Sequence of chain 1.C:
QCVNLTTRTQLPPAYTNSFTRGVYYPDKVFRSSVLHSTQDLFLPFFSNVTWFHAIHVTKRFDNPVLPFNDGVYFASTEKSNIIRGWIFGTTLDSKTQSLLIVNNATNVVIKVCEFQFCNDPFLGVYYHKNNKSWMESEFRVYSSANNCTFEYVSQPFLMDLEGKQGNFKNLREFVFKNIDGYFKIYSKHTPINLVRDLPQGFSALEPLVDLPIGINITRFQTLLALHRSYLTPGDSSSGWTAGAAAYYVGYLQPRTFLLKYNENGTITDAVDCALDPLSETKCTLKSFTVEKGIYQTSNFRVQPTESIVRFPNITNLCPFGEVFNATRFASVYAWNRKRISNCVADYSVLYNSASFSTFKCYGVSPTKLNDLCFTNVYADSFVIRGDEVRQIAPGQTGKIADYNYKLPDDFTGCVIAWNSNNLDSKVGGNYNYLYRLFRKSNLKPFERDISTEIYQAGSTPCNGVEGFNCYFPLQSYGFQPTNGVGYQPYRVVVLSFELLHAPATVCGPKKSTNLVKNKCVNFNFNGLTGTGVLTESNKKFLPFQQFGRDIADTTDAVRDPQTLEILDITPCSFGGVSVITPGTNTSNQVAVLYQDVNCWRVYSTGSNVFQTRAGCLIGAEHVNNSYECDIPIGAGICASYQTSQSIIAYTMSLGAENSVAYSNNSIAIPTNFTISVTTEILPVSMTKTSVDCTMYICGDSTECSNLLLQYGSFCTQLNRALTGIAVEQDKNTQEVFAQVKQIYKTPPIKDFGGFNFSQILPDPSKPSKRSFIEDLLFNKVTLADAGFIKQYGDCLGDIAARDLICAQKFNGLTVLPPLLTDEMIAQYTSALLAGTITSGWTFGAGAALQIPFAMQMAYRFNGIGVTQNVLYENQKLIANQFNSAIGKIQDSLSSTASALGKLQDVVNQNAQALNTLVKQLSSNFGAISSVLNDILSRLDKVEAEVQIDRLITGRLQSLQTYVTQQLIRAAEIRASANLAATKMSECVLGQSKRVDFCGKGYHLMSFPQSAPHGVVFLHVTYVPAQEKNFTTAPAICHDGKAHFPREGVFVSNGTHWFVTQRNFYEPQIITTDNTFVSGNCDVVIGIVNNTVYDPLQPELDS

Sequence of chain 1.B:
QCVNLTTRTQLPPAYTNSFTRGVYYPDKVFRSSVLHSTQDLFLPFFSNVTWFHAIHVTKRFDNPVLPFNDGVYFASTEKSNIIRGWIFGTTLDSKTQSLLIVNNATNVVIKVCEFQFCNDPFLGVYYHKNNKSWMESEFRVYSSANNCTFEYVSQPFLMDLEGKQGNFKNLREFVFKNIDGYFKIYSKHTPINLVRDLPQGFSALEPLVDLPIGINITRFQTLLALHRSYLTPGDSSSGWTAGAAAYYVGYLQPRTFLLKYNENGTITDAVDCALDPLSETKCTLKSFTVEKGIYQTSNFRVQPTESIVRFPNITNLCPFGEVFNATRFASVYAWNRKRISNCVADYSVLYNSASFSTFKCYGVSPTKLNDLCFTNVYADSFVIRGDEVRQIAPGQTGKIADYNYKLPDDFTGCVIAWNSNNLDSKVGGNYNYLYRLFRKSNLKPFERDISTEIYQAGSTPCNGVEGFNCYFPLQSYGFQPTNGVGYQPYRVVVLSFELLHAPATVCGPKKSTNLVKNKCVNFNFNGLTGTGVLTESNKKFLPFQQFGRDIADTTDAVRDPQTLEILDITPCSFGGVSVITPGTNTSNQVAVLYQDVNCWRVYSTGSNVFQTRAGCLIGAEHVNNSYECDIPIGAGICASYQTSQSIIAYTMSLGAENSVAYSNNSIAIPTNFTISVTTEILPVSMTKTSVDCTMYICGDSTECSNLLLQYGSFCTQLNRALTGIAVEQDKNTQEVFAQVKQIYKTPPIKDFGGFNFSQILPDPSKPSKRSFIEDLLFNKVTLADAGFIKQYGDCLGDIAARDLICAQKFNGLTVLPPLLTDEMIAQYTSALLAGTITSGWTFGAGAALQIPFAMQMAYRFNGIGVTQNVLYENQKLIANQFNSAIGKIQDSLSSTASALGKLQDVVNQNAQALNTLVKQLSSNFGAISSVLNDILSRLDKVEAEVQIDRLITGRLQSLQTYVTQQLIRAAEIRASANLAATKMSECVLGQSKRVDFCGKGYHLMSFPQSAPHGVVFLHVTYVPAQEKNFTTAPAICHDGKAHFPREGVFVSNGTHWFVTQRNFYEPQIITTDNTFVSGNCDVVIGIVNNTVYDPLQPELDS

Binding-site contacts:
Ligand atom C8 contacts residue ASN709 of chain 1.B at 3.7 Å.
Ligand atom O7 contacts residue ASN709 of chain 1.B at 4.0 Å.
Ligand atom N2 contacts residue ASN709 of chain 1.B at 2.9 Å (h-bond).
Ligand atom C1 contacts residue ASN709 of chain 1.B at 1.4 Å.
Ligand atom C2 contacts residue ASN709 of chain 1.B at 2.4 Å.
Ligand atom C4 contacts residue ASN709 of chain 1.B at 4.2 Å.
Ligand atom C5 contacts residue ASN709 of chain 1.B at 3.6 Å.
Ligand atom O6 contacts residue ASP796 of chain 1.C at 4.1 Å.
Ligand atom O5 contacts residue ASN709 of chain 1.B at 2.4 Å (h-bond).
Ligand atom C3 contacts residue ASN709 of chain 1.B at 3.8 Å.
Ligand atom C7 contacts residue ASN709 of chain 1.B at 3.3 Å.
Ligand atom C8 contacts residue GLY1131 of chain 1.B at 3.9 Å.

The protein below binds the small molecule below.
Small molecule (SMILES): CC(=O)N[C@H]1[C@H](O[C@H]2[C@H](O)[C@@H](NC(C)=O)CO[C@@H]2CO)O[C@H](CO)[C@@H](O)[C@@H]1O